Binding-site contacts:
Ligand atom C11 contacts residue TYR196 of chain 1.A at 3.8 Å (hydrophobic).
Ligand atom C05 contacts residue GLU194 of chain 1.A at 3.4 Å.
Ligand atom N02 contacts residue THR195 of chain 1.A at 4.3 Å.
Ligand atom C05 contacts residue THR195 of chain 1.A at 3.6 Å.
Ligand atom C06 contacts residue GLU194 of chain 1.A at 3.9 Å.
Ligand atom N02 contacts residue GLU307 of chain 1.A at 4.4 Å.
Ligand atom C06 contacts residue TYR196 of chain 1.A at 3.9 Å (hydrophobic).
Ligand atom C04 contacts residue GLU194 of chain 1.A at 4.4 Å.
Ligand atom N03 contacts residue TYR196 of chain 1.A at 3.8 Å.
Ligand atom N07 contacts residue TYR196 of chain 1.A at 3.5 Å.
Ligand atom C01 contacts residue THR195 of chain 1.A at 4.2 Å.
Ligand atom C08 contacts residue TYR196 of chain 1.A at 4.1 Å (hydrophobic).
Ligand atom C11 contacts residue GLU307 of chain 1.A at 3.5 Å.
Ligand atom C09 contacts residue TYR196 of chain 1.A at 3.7 Å (hydrophobic).
Ligand atom C06 contacts residue THR324 of chain 1.A at 4.3 Å.
Ligand atom C01 contacts residue TYR196 of chain 1.A at 4.1 Å (hydrophobic).
Ligand atom C10 contacts residue TYR196 of chain 1.A at 3.5 Å (hydrophobic).
Ligand atom O12 contacts residue TYR196 of chain 1.A at 4.3 Å.
Ligand atom C04 contacts residue TYR196 of chain 1.A at 3.5 Å (hydrophobic).
Ligand atom C10 contacts residue GLU307 of chain 1.A at 3.7 Å.
Ligand atom C04 contacts residue THR195 of chain 1.A at 4.1 Å.
Ligand atom C05 contacts residue THR324 of chain 1.A at 4.0 Å.
Ligand atom N02 contacts residue TYR196 of chain 1.A at 3.6 Å.
Ligand atom O12 contacts residue GLU307 of chain 1.A at 3.1 Å (salt-bridge).
Ligand atom N03 contacts residue THR195 of chain 1.A at 3.4 Å (h-bond).
Ligand atom C05 contacts residue TYR196 of chain 1.A at 3.7 Å (hydrophobic).

Sequence of chain 1.A:
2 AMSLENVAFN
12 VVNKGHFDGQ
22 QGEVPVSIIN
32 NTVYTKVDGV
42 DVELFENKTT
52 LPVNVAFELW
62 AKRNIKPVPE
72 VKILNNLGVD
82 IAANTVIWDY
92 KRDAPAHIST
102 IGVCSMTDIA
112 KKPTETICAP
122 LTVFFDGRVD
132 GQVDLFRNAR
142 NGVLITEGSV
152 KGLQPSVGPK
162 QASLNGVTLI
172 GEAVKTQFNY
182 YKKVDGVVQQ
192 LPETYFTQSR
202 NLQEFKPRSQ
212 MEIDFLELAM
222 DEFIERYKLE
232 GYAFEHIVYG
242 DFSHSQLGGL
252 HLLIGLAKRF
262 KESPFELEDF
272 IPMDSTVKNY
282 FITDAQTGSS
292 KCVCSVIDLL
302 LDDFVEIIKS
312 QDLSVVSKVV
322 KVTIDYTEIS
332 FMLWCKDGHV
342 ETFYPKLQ

This small molecule binds to this protein.
Small molecule (SMILES): Cn1nc2c(cc1=O)CNCC2